Sequence of chain 1.B:
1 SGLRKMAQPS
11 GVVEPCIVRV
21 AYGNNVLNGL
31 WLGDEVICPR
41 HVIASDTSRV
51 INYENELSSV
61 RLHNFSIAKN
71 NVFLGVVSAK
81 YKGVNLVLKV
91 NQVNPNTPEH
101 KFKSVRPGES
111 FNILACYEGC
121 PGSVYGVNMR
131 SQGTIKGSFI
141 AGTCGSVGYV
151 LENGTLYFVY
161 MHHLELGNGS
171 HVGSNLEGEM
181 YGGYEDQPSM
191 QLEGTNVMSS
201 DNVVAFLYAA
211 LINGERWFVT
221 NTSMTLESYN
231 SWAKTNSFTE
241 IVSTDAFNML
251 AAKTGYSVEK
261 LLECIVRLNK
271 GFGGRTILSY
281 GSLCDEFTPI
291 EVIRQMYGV

Binding-site contacts:
Ligand atom C12 contacts residue HIS163 of chain 1.B at 3.7 Å.
Ligand atom N28 contacts residue PHE139 of chain 1.B at 3.5 Å (h-bond).
Ligand atom O30 contacts residue HIS162 of chain 1.B at 2.6 Å (h-bond).
Ligand atom O22 contacts residue CYS144 of chain 1.B at 2.5 Å (h-bond).
Ligand atom O10 contacts residue GLU165 of chain 1.B at 3.1 Å (salt-bridge).
Ligand atom C27 contacts residue ALA141 of chain 1.B at 4.0 Å (hydrophobic).
Ligand atom O30 contacts residue PHE139 of chain 1.B at 3.3 Å.
Ligand atom O22 contacts residue HIS41 of chain 1.B at 3.1 Å (h-bond).
Ligand atom C16 contacts residue GLN187 of chain 1.B at 3.2 Å.
Ligand atom N19 contacts residue HIS163 of chain 1.B at 3.1 Å (h-bond).
Ligand atom N28 contacts residue GLU165 of chain 1.B at 2.9 Å (salt-bridge).
Ligand atom O30 contacts residue HIS171 of chain 1.B at 3.5 Å.
Ligand atom C15 contacts residue THR47 of chain 1.B at 3.7 Å.
Ligand atom C14 contacts residue HIS41 of chain 1.B at 3.9 Å.
Ligand atom C16 contacts residue PRO188 of chain 1.B at 3.8 Å (hydrophobic).
Ligand atom O30 contacts residue LEU164 of chain 1.B at 3.9 Å.
Ligand atom C15 contacts residue ILE51 of chain 1.B at 3.7 Å (hydrophobic).
Ligand atom C2 contacts residue GLU165 of chain 1.B at 4.0 Å.
Ligand atom C12 contacts residue LEU164 of chain 1.B at 4.0 Å (hydrophobic).
Ligand atom C15 contacts residue HIS41 of chain 1.B at 4.1 Å.
Ligand atom C15 contacts residue PRO188 of chain 1.B at 4.0 Å (hydrophobic).
Ligand atom C24 contacts residue CYS144 of chain 1.B at 3.2 Å (hydrophobic).
Ligand atom C3 contacts residue GLU165 of chain 1.B at 3.8 Å.
Ligand atom C17 contacts residue HIS163 of chain 1.B at 3.9 Å.
Ligand atom C26 contacts residue ALA141 of chain 1.B at 4.0 Å (hydrophobic).
Ligand atom C16 contacts residue LEU164 of chain 1.B at 3.9 Å (hydrophobic).
Ligand atom O30 contacts residue GLU165 of chain 1.B at 3.7 Å.
Ligand atom N19 contacts residue CYS144 of chain 1.B at 3.0 Å (h-bond).
Ligand atom C29 contacts residue GLU165 of chain 1.B at 3.5 Å.
Ligand atom C29 contacts residue HIS162 of chain 1.B at 3.7 Å.
Ligand atom C1 contacts residue GLU165 of chain 1.B at 4.1 Å.
Ligand atom N28 contacts residue ILE140 of chain 1.B at 3.9 Å.
Ligand atom C27 contacts residue GLU165 of chain 1.B at 3.9 Å.
Ligand atom O8 contacts residue GLU165 of chain 1.B at 4.0 Å.
Ligand atom C24 contacts residue HIS162 of chain 1.B at 4.0 Å.
Ligand atom C21 contacts residue CYS144 of chain 1.B at 1.9 Å (hydrophobic).
Ligand atom C20 contacts residue CYS144 of chain 1.B at 2.8 Å (hydrophobic).
Ligand atom C7 contacts residue GLU165 of chain 1.B at 3.1 Å.
Ligand atom O10 contacts residue LEU164 of chain 1.B at 3.6 Å.
Ligand atom C24 contacts residue ILE140 of chain 1.B at 3.9 Å (hydrophobic).

This protein binds this small molecule.
Small molecule (SMILES): CC(C)C[C@H](NC(=O)OCc1ccccc1)C(=O)N[C@H](CO)C[C@@H]1CCNC1=O